Binding-site contacts:
Ligand atom C7 contacts residue GLU72 of chain 1.B at 4.4 Å.
Ligand atom O5 contacts residue ASN82 of chain 1.B at 2.5 Å (h-bond).
Ligand atom O6 contacts residue ARG85 of chain 1.B at 4.5 Å.
Ligand atom O7 contacts residue ASN82 of chain 1.B at 3.6 Å.
Ligand atom O3 contacts residue GLU72 of chain 1.B at 4.2 Å.
Ligand atom C8 contacts residue ASN79 of chain 1.B at 4.2 Å.
Ligand atom C7 contacts residue ASN82 of chain 1.B at 3.6 Å.
Ligand atom C8 contacts residue ILE73 of chain 1.B at 4.5 Å (hydrophobic).
Ligand atom C3 contacts residue ASN82 of chain 1.B at 4.0 Å.
Ligand atom C7 contacts residue GLY78 of chain 1.B at 4.5 Å.
Ligand atom O7 contacts residue ASN79 of chain 1.B at 3.4 Å (h-bond).
Ligand atom C8 contacts residue GLY78 of chain 1.B at 3.9 Å.
Ligand atom C7 contacts residue LYS75 of chain 1.B at 3.3 Å.
Ligand atom O7 contacts residue LYS75 of chain 1.B at 3.1 Å (salt-bridge).
Ligand atom C8 contacts residue LYS75 of chain 1.B at 3.5 Å.
Ligand atom N2 contacts residue ASN82 of chain 1.B at 3.1 Å (h-bond).
Ligand atom N2 contacts residue LYS75 of chain 1.B at 4.0 Å.
Ligand atom C7 contacts residue ASN79 of chain 1.B at 4.3 Å.
Ligand atom C1 contacts residue ASN82 of chain 1.B at 1.5 Å.
Ligand atom C4 contacts residue ASN82 of chain 1.B at 4.5 Å.
Ligand atom C5 contacts residue ASN82 of chain 1.B at 3.7 Å.
Ligand atom C2 contacts residue ASN82 of chain 1.B at 2.6 Å.
Ligand atom C8 contacts residue GLU72 of chain 1.B at 3.6 Å.
Ligand atom O3 contacts residue LYS75 of chain 1.B at 4.2 Å.
Ligand atom O6 contacts residue ARG295 of chain 1.A at 4.0 Å.

Sequence of chain 1.A:
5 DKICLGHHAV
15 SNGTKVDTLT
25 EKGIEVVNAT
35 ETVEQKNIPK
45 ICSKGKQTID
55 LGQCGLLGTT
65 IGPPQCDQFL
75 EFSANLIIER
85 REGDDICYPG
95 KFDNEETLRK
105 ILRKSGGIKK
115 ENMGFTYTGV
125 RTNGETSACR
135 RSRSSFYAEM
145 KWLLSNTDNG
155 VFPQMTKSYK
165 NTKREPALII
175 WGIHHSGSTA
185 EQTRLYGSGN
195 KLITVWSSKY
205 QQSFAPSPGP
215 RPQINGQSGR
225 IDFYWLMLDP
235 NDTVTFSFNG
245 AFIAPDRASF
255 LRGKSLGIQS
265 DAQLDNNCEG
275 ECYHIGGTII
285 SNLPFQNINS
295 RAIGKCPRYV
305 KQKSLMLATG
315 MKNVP

Sequence of chain 1.B:
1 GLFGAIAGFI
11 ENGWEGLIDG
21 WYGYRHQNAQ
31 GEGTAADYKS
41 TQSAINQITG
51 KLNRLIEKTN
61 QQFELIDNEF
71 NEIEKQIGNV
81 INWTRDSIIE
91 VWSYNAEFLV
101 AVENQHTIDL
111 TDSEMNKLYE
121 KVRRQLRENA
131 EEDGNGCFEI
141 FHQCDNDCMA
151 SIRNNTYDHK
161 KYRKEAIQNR

This protein binds this small molecule.
Small molecule (SMILES): CC(=O)N[C@@H]1[C@@H](O)[C@H](O)[C@@H](CO)O[C@H]1O